Binding-site contacts:
Ligand atom C19 contacts residue LEU301 of chain 1.A at 3.9 Å (hydrophobic).
Ligand atom O20 contacts residue TRP112 of chain 1.A at 3.7 Å.
Ligand atom C5 contacts residue HIS111 of chain 1.A at 3.3 Å.
Ligand atom C2I contacts residue NAP1 of chain 1.B at 3.1 Å.
Ligand atom N21 contacts residue VAL298 of chain 1.A at 3.8 Å.
Ligand atom N4 contacts residue TYR49 of chain 1.A at 3.6 Å.
Ligand atom O20 contacts residue LEU301 of chain 1.A at 2.8 Å (h-bond).
Ligand atom C8I contacts residue TRP112 of chain 1.A at 3.8 Å (hydrophobic).
Ligand atom C14 contacts residue TRP21 of chain 1.A at 3.9 Å (hydrophobic).
Ligand atom O3I contacts residue TRP21 of chain 1.A at 3.5 Å.
Ligand atom N4 contacts residue HIS111 of chain 1.A at 2.7 Å (h-bond).
Ligand atom F17 contacts residue TRP21 of chain 1.A at 4.0 Å.
Ligand atom C9 contacts residue CYS299 of chain 1.A at 3.9 Å (hydrophobic).
Ligand atom C2I contacts residue TRP21 of chain 1.A at 3.7 Å (hydrophobic).
Ligand atom N4 contacts residue NAP1 of chain 1.B at 3.2 Å (h-bond).
Ligand atom N21 contacts residue ALA300 of chain 1.A at 3.7 Å.
Ligand atom O3I contacts residue NAP1 of chain 1.B at 2.9 Å.
Ligand atom O20 contacts residue CYS299 of chain 1.A at 3.8 Å.
Ligand atom C12 contacts residue TRP21 of chain 1.A at 4.0 Å (hydrophobic).
Ligand atom N1I contacts residue TRP21 of chain 1.A at 3.2 Å.
Ligand atom C19 contacts residue CYS299 of chain 1.A at 3.7 Å (hydrophobic).
Ligand atom O6I contacts residue NAP1 of chain 1.B at 4.1 Å.
Ligand atom N21 contacts residue TRP220 of chain 1.A at 3.0 Å.
Ligand atom O3I contacts residue TYR49 of chain 1.A at 2.5 Å (h-bond).
Ligand atom C5 contacts residue TRP112 of chain 1.A at 3.7 Å (hydrophobic).
Ligand atom C13 contacts residue TRP21 of chain 1.A at 3.4 Å (hydrophobic).
Ligand atom N1I contacts residue NAP1 of chain 1.B at 3.6 Å.
Ligand atom F17 contacts residue VAL48 of chain 1.A at 3.1 Å.
Ligand atom C16 contacts residue PHE123 of chain 1.A at 3.7 Å (hydrophobic).
Ligand atom C2I contacts residue HIS111 of chain 1.A at 4.0 Å.
Ligand atom O6I contacts residue HIS111 of chain 1.A at 3.4 Å (h-bond).
Ligand atom N21 contacts residue CYS299 of chain 1.A at 3.0 Å.
Ligand atom C2I contacts residue TYR49 of chain 1.A at 3.5 Å (hydrophobic).
Ligand atom O6I contacts residue TRP112 of chain 1.A at 2.8 Å (h-bond).
Ligand atom C8I contacts residue CYS299 of chain 1.A at 3.6 Å (hydrophobic).
Ligand atom C5 contacts residue NAP1 of chain 1.B at 3.7 Å.
Ligand atom C19 contacts residue TRP220 of chain 1.A at 3.8 Å (hydrophobic).
Ligand atom O20 contacts residue ALA300 of chain 1.A at 3.7 Å.
Ligand atom C9 contacts residue TRP220 of chain 1.A at 3.7 Å (hydrophobic).
Ligand atom O6I contacts residue TRP80 of chain 1.A at 3.5 Å.

Sequence of chain 1.A:
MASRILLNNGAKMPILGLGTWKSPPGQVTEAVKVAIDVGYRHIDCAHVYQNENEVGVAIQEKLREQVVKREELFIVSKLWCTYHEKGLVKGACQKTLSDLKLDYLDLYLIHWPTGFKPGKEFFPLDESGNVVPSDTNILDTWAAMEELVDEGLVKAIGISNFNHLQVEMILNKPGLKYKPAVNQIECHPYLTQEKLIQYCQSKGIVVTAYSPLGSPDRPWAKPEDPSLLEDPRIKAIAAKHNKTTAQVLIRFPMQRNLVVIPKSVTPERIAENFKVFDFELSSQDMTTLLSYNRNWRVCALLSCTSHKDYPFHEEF

The small molecule below binds the protein below.
Small molecule (SMILES): NC(=O)[C@H]1C[C@]2(NC(=O)NC2=O)c2cc(F)ccc2O1